A protein and the small-molecule ligand that binds it are described below.
Small molecule (SMILES): CC(C)CCC[C@@H](C)[C@H]1CC[C@H]2[C@@H]3CC=C4C[C@@H](O)CC[C@]4(C)[C@H]3CC[C@]12C

Binding-site contacts:
Ligand atom C25 contacts residue TYR640 of chain 1.A at 4.2 Å (hydrophobic).
Ligand atom C14 contacts residue LEU696 of chain 1.A at 4.3 Å (hydrophobic).
Ligand atom C21 contacts residue MET684 of chain 1.A at 4.2 Å (hydrophobic).
Ligand atom C11 contacts residue LEU370 of chain 1.A at 4.2 Å (hydrophobic).
Ligand atom C2 contacts residue THR373 of chain 1.A at 3.0 Å.
Ligand atom C26 contacts residue ALA637 of chain 1.A at 4.3 Å (hydrophobic).
Ligand atom C6 contacts residue LEU375 of chain 1.A at 4.2 Å (hydrophobic).
Ligand atom C1 contacts residue THR373 of chain 1.A at 2.9 Å.
Ligand atom C24 contacts residue LEU677 of chain 1.A at 4.2 Å (hydrophobic).
Ligand atom C21 contacts residue MET681 of chain 1.A at 3.8 Å (hydrophobic).
Ligand atom C10 contacts residue THR373 of chain 1.A at 4.4 Å.
Ligand atom C1 contacts residue LEU370 of chain 1.A at 3.5 Å (hydrophobic).
Ligand atom C23 contacts residue MET681 of chain 1.A at 4.2 Å (hydrophobic).
Ligand atom C21 contacts residue LEU370 of chain 1.A at 4.0 Å (hydrophobic).
Ligand atom C26 contacts residue TYR640 of chain 1.A at 3.0 Å (hydrophobic).
Ligand atom C2 contacts residue LEU370 of chain 1.A at 3.7 Å (hydrophobic).
Ligand atom C12 contacts residue LEU370 of chain 1.A at 4.1 Å (hydrophobic).
Ligand atom C3 contacts residue THR373 of chain 1.A at 3.8 Å.
Ligand atom C15 contacts residue LEU696 of chain 1.A at 4.3 Å (hydrophobic).
Ligand atom C7 contacts residue LEU696 of chain 1.A at 4.4 Å (hydrophobic).

Sequence of chain 1.A:
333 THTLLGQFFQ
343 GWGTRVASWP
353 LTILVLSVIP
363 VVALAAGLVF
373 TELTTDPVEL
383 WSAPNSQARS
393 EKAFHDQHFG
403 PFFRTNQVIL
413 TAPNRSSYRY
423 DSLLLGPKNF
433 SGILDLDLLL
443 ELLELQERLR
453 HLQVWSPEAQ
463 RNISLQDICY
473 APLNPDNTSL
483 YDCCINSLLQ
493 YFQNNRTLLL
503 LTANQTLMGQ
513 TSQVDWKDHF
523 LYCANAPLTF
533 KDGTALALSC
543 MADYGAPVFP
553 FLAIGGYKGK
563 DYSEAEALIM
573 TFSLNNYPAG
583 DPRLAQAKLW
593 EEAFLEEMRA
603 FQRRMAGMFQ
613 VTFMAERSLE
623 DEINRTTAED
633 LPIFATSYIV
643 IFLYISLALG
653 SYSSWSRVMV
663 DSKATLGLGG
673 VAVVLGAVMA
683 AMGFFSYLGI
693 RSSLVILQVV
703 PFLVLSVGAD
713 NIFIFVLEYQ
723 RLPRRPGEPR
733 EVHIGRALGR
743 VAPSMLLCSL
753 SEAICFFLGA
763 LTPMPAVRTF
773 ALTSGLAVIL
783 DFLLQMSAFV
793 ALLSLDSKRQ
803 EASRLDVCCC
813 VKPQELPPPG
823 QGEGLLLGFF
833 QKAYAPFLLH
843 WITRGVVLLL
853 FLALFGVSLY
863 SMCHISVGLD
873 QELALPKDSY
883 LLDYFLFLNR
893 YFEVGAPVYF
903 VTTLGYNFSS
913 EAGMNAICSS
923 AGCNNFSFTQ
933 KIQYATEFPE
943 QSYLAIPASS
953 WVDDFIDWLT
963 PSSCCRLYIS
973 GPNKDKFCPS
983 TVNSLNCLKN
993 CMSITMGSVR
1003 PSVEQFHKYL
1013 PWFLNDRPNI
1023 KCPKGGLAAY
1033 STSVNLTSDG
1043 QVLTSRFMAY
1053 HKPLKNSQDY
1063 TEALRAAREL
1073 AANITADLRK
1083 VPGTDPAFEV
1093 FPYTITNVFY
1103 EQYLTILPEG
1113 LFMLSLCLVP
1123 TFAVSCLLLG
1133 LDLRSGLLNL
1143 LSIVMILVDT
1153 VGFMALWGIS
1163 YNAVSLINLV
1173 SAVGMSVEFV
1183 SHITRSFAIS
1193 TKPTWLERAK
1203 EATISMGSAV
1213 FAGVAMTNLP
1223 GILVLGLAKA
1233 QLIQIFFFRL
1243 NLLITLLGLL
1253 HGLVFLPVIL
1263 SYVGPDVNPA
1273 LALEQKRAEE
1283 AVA